Binding-site contacts:
Ligand atom C1 contacts residue ASN523 of chain 1.A at 1.5 Å.
Ligand atom N2 contacts residue ILE526 of chain 1.A at 3.6 Å (h-bond).
Ligand atom O7 contacts residue VAL528 of chain 1.A at 3.5 Å.
Ligand atom C8 contacts residue PHE521 of chain 1.A at 3.4 Å (hydrophobic).
Ligand atom C3 contacts residue ASN523 of chain 1.A at 3.8 Å.
Ligand atom C5 contacts residue ASN523 of chain 1.A at 3.7 Å.
Ligand atom O5 contacts residue ASN523 of chain 1.A at 2.3 Å (h-bond).
Ligand atom O3 contacts residue ILE526 of chain 1.A at 3.5 Å.
Ligand atom O7 contacts residue ASN523 of chain 1.A at 3.6 Å (h-bond).
Ligand atom C2 contacts residue ASN523 of chain 1.A at 2.4 Å.
Ligand atom C7 contacts residue VAL528 of chain 1.A at 3.6 Å (hydrophobic).
Ligand atom C8 contacts residue VAL528 of chain 1.A at 3.5 Å (hydrophobic).
Ligand atom C4 contacts residue ASN523 of chain 1.A at 4.2 Å.
Ligand atom C7 contacts residue ASN523 of chain 1.A at 3.0 Å.
Ligand atom C7 contacts residue PHE521 of chain 1.A at 3.9 Å (hydrophobic).
Ligand atom O7 contacts residue PHE521 of chain 1.A at 3.4 Å.
Ligand atom C8 contacts residue GLU522 of chain 1.A at 4.0 Å.
Ligand atom C2 contacts residue ILE526 of chain 1.A at 4.4 Å (hydrophobic).
Ligand atom C8 contacts residue CYS527 of chain 1.A at 3.8 Å (hydrophobic).
Ligand atom O6 contacts residue ILE526 of chain 1.A at 4.4 Å.
Ligand atom N2 contacts residue ASN523 of chain 1.A at 2.9 Å (h-bond).
Ligand atom C7 contacts residue ILE526 of chain 1.A at 3.8 Å (hydrophobic).
Ligand atom C8 contacts residue ILE526 of chain 1.A at 3.0 Å (hydrophobic).
Ligand atom C8 contacts residue ASN523 of chain 1.A at 3.2 Å.

The small molecule below binds the protein below.
Small molecule (SMILES): CC(=O)N[C@H]1[C@H](O[C@H]2[C@H](O)[C@@H](NC(C)=O)CO[C@@H]2CO)O[C@H](CO)[C@@H](O[C@@H]2O[C@H](CO)[C@@H](O)[C@H](O)[C@@H]2O)[C@@H]1O

Sequence of chain 1.A:
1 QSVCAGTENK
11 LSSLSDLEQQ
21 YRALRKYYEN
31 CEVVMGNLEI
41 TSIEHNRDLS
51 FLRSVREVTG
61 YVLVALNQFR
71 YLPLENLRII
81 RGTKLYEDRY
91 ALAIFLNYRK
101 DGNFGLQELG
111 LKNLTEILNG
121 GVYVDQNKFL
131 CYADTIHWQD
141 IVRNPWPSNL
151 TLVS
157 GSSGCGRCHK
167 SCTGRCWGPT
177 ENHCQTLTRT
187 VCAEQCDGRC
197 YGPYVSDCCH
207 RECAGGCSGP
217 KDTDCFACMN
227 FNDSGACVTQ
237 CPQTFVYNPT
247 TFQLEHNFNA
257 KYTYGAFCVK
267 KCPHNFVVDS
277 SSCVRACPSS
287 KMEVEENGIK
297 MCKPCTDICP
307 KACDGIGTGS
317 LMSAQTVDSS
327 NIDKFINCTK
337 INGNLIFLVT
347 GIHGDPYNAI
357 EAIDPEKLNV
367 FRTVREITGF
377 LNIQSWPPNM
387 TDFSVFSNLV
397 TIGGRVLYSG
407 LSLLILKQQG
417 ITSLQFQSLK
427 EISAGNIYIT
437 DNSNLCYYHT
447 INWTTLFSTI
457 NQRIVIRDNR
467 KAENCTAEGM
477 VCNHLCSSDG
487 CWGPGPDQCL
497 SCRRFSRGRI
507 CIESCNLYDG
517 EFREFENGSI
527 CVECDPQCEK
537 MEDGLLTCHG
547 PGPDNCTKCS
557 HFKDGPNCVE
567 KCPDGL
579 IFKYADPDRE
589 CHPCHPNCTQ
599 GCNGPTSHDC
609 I